A protein and the small-molecule ligand that binds it are described below.
Small molecule (SMILES): CC(=O)N[C@H]1[C@H](O[C@H]2[C@H](O)[C@@H](NC(C)=O)CO[C@@H]2CO)O[C@H](CO)[C@@H](O)[C@@H]1O

Sequence of chain 1.B:
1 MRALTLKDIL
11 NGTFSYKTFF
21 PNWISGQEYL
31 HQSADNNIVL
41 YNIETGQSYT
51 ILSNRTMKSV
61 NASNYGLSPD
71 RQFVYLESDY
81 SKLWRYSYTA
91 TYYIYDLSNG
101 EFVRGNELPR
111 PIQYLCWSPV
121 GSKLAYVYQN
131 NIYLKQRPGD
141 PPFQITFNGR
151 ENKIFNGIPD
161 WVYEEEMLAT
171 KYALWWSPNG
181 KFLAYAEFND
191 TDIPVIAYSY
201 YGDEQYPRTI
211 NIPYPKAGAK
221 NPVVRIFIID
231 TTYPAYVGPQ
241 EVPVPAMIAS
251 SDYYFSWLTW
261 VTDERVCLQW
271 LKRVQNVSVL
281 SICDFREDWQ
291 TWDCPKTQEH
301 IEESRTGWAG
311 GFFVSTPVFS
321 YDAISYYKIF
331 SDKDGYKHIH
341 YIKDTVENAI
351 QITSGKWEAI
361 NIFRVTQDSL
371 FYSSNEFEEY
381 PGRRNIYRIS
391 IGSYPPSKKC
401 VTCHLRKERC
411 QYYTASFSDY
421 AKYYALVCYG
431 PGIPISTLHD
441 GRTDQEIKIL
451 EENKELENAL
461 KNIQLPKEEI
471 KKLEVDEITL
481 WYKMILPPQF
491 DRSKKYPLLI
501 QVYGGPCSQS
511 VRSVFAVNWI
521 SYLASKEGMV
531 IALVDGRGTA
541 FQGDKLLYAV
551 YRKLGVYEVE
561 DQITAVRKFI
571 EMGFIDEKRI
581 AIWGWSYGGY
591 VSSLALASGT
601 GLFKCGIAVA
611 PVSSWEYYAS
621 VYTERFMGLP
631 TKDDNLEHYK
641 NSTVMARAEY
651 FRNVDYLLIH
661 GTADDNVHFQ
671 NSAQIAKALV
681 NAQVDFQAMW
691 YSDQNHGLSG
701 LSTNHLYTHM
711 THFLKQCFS

Binding-site contacts:
Ligand atom C6 contacts residue ASN54 of chain 1.B at 3.8 Å.
Ligand atom C1 contacts residue ASN54 of chain 1.B at 1.4 Å.
Ligand atom C8 contacts residue ASN36 of chain 1.B at 3.8 Å.
Ligand atom C3 contacts residue ASN54 of chain 1.B at 3.8 Å.
Ligand atom C5 contacts residue ASN54 of chain 1.B at 3.0 Å.
Ligand atom O5 contacts residue ASP35 of chain 1.B at 3.9 Å.
Ligand atom O5 contacts residue ASN54 of chain 1.B at 1.5 Å (h-bond).
Ligand atom C3 contacts residue ASP35 of chain 1.B at 4.2 Å.
Ligand atom O7 contacts residue ARG55 of chain 1.B at 4.2 Å.
Ligand atom C2 contacts residue ASP35 of chain 1.B at 3.5 Å.
Ligand atom C1 contacts residue ASP35 of chain 1.B at 3.5 Å.
Ligand atom O3 contacts residue ASP35 of chain 1.B at 3.8 Å.
Ligand atom C2 contacts residue ASN54 of chain 1.B at 2.7 Å.
Ligand atom C1 contacts residue ASN37 of chain 1.B at 4.1 Å.
Ligand atom O6 contacts residue ASP35 of chain 1.B at 4.4 Å.
Ligand atom C4 contacts residue ASN54 of chain 1.B at 3.9 Å.
Ligand atom C8 contacts residue ASN54 of chain 1.B at 4.4 Å.
Ligand atom C5 contacts residue ASN37 of chain 1.B at 3.8 Å.
Ligand atom C7 contacts residue ASP35 of chain 1.B at 4.3 Å.
Ligand atom O6 contacts residue ASN37 of chain 1.B at 3.2 Å (h-bond).
Ligand atom N2 contacts residue ASP35 of chain 1.B at 3.7 Å.
Ligand atom O5 contacts residue ASN37 of chain 1.B at 3.1 Å (h-bond).
Ligand atom O7 contacts residue ASN54 of chain 1.B at 4.5 Å.
Ligand atom C7 contacts residue ASN54 of chain 1.B at 3.9 Å.
Ligand atom C6 contacts residue ASN37 of chain 1.B at 3.4 Å.
Ligand atom C4 contacts residue ASP35 of chain 1.B at 4.0 Å.
Ligand atom N2 contacts residue ASN54 of chain 1.B at 3.6 Å (h-bond).
Ligand atom C8 contacts residue ASP35 of chain 1.B at 4.1 Å.